Sequence of chain 2.A:
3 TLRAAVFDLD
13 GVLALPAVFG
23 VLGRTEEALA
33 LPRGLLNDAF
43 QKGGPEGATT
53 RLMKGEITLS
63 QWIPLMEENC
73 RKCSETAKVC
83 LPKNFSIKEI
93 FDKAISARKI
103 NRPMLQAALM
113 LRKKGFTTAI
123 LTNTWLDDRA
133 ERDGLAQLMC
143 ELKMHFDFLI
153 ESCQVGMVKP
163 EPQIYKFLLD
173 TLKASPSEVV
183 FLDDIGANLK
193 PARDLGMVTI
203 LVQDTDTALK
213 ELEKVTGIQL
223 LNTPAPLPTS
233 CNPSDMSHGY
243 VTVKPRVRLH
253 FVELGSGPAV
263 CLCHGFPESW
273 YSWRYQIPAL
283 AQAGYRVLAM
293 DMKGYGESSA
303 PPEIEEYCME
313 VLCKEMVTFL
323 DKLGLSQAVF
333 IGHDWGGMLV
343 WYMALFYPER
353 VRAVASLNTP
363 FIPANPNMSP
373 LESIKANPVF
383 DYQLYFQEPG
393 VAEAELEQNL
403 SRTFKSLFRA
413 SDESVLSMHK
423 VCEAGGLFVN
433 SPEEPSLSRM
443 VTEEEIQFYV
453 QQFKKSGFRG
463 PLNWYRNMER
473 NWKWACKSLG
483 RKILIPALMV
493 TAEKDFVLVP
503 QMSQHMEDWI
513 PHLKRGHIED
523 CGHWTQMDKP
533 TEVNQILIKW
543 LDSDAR

This small molecule binds to this protein.
Small molecule (SMILES): COc1ccc(C)cc1S(=O)(=O)NCC1(c2ccccc2)CCN(C(=O)NCc2ccc(C)cc2)CC1

Binding-site contacts:
Ligand atom C3 contacts residue TRP526 of chain 2.A at 3.6 Å (hydrophobic).
Ligand atom C1 contacts residue HIS525 of chain 2.A at 3.8 Å.
Ligand atom N12 contacts residue TYR384 of chain 2.A at 3.7 Å.
Ligand atom O11 contacts residue TYR467 of chain 2.A at 2.6 Å (h-bond).
Ligand atom C7 contacts residue HIS525 of chain 2.A at 3.5 Å.
Ligand atom C8 contacts residue ASP336 of chain 2.A at 3.4 Å.
Ligand atom C13 contacts residue ASP336 of chain 2.A at 3.3 Å.
Ligand atom C31 contacts residue PHE382 of chain 2.A at 3.0 Å (hydrophobic).
Ligand atom C1 contacts residue MET420 of chain 2.A at 3.8 Å (hydrophobic).
Ligand atom C5 contacts residue HIS525 of chain 2.A at 3.6 Å.
Ligand atom N12 contacts residue ASP336 of chain 2.A at 3.5 Å (salt-bridge).
Ligand atom C37 contacts residue LEU500 of chain 2.A at 3.8 Å (hydrophobic).
Ligand atom C10 contacts residue TYR384 of chain 2.A at 3.2 Å (hydrophobic).
Ligand atom C35 contacts residue ILE364 of chain 2.A at 3.8 Å (hydrophobic).
Ligand atom C6 contacts residue HIS525 of chain 2.A at 3.4 Å.
Ligand atom C35 contacts residue MET504 of chain 2.A at 3.5 Å (hydrophobic).
Ligand atom C25 contacts residue ILE376 of chain 2.A at 3.6 Å (hydrophobic).
Ligand atom C8 contacts residue PHE268 of chain 2.A at 3.8 Å (hydrophobic).
Ligand atom C33 contacts residue THR361 of chain 2.A at 3.7 Å.
Ligand atom C36 contacts residue MET504 of chain 2.A at 3.5 Å (hydrophobic).
Ligand atom C13 contacts residue TRP337 of chain 2.A at 3.6 Å (hydrophobic).
Ligand atom C16 contacts residue GLN385 of chain 2.A at 3.2 Å.
Ligand atom O11 contacts residue TYR384 of chain 2.A at 2.6 Å (h-bond).
Ligand atom C34 contacts residue THR361 of chain 2.A at 3.8 Å.
Ligand atom C6 contacts residue ASP336 of chain 2.A at 3.8 Å.
Ligand atom C7 contacts residue VAL499 of chain 2.A at 3.7 Å (hydrophobic).
Ligand atom N19 contacts residue TRP337 of chain 2.A at 3.5 Å.
Ligand atom C2 contacts residue HIS525 of chain 2.A at 3.6 Å.
Ligand atom C10 contacts residue ASP336 of chain 2.A at 3.5 Å.
Ligand atom C10 contacts residue TYR467 of chain 2.A at 3.2 Å (hydrophobic).
Ligand atom C36 contacts residue PHE382 of chain 2.A at 3.6 Å (hydrophobic).
Ligand atom C17 contacts residue GLN385 of chain 2.A at 3.5 Å.
Ligand atom C18 contacts residue TRP337 of chain 2.A at 3.7 Å (hydrophobic).
Ligand atom C31 contacts residue GLN385 of chain 2.A at 3.4 Å.
Ligand atom N9 contacts residue TYR467 of chain 2.A at 3.4 Å (h-bond).
Ligand atom C31 contacts residue ILE376 of chain 2.A at 3.0 Å (hydrophobic).
Ligand atom C17 contacts residue TYR384 of chain 2.A at 3.2 Å (hydrophobic).
Ligand atom C24 contacts residue GLN385 of chain 2.A at 3.3 Å.
Ligand atom C8 contacts residue TYR467 of chain 2.A at 3.1 Å (hydrophobic).
Ligand atom N9 contacts residue ASP336 of chain 2.A at 2.5 Å (salt-bridge).